Binding-site contacts:
Ligand atom C11 contacts residue SER175 of chain 1.D at 4.0 Å.
Ligand atom O1 contacts residue GLY103 of chain 1.D at 2.6 Å (h-bond).
Ligand atom O03 contacts residue GLY104 of chain 1.D at 4.0 Å.
Ligand atom C12 contacts residue HIS300 of chain 1.D at 3.9 Å.
Ligand atom C10 contacts residue SER304 of chain 1.D at 3.9 Å.
Ligand atom C03 contacts residue ALA205 of chain 1.D at 3.9 Å (hydrophobic).
Ligand atom C12 contacts residue GLY102 of chain 1.D at 3.9 Å.
Ligand atom O1 contacts residue GLY104 of chain 1.D at 2.5 Å (h-bond).
Ligand atom P01 contacts residue GLY103 of chain 1.D at 3.5 Å.
Ligand atom C15 contacts residue HIS228 of chain 1.D at 3.8 Å.
Ligand atom C07 contacts residue HIS300 of chain 1.D at 3.9 Å.
Ligand atom O1 contacts residue SER175 of chain 1.D at 2.5 Å (h-bond).
Ligand atom P01 contacts residue HIS300 of chain 1.D at 3.6 Å.
Ligand atom O03 contacts residue HIS300 of chain 1.D at 3.7 Å.
Ligand atom O03 contacts residue SER175 of chain 1.D at 2.7 Å (h-bond).
Ligand atom C15 contacts residue PHE232 of chain 1.D at 3.4 Å (hydrophobic).
Ligand atom O02 contacts residue PHE232 of chain 1.D at 3.3 Å.
Ligand atom N02 contacts residue PHE223 of chain 1.D at 3.7 Å.
Ligand atom C01 contacts residue LEU224 of chain 1.D at 4.0 Å (hydrophobic).
Ligand atom C16 contacts residue HIS228 of chain 1.D at 3.7 Å.
Ligand atom C01 contacts residue HIS300 of chain 1.D at 3.5 Å.
Ligand atom P01 contacts residue SER175 of chain 1.D at 1.6 Å.
Ligand atom O1 contacts residue GLY102 of chain 1.D at 3.6 Å.
Ligand atom C12 contacts residue SER175 of chain 1.D at 2.8 Å.
Ligand atom C12 contacts residue GLY103 of chain 1.D at 3.8 Å.
Ligand atom C02 contacts residue SER175 of chain 1.D at 3.9 Å.
Ligand atom P01 contacts residue ALA176 of chain 1.D at 3.8 Å.
Ligand atom C07 contacts residue SER175 of chain 1.D at 3.1 Å.
Ligand atom C14 contacts residue PHE232 of chain 1.D at 3.8 Å (hydrophobic).
Ligand atom C12 contacts residue ASP174 of chain 1.D at 3.3 Å.
Ligand atom O02 contacts residue LEU224 of chain 1.D at 3.8 Å.
Ligand atom C17 contacts residue PHE223 of chain 1.D at 3.4 Å (hydrophobic).
Ligand atom C11 contacts residue ASP174 of chain 1.D at 2.8 Å.
Ligand atom C07 contacts residue GLY103 of chain 1.D at 3.7 Å.
Ligand atom C02 contacts residue GLY104 of chain 1.D at 3.7 Å.
Ligand atom C01 contacts residue SER175 of chain 1.D at 2.7 Å.
Ligand atom P01 contacts residue GLY104 of chain 1.D at 3.6 Å.
Ligand atom C10 contacts residue ASP174 of chain 1.D at 4.0 Å.
Ligand atom O03 contacts residue GLY103 of chain 1.D at 3.6 Å (h-bond).
Ligand atom O1 contacts residue ALA176 of chain 1.D at 3.0 Å (h-bond).

Sequence of chain 1.D:
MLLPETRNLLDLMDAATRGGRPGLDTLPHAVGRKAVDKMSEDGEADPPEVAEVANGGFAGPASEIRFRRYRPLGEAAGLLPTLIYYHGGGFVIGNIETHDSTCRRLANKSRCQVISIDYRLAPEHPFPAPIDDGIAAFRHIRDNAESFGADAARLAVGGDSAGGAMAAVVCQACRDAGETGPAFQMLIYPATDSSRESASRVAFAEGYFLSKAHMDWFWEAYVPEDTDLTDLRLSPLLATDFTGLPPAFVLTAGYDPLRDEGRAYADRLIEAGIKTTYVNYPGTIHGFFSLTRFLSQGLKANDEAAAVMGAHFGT

A protein and the small-molecule ligand that binds it are described below.
Small molecule (SMILES): CCCCCC[P](=O)(O)Oc1cccnc1-c1ncccc1O